Binding-site contacts:
Ligand atom OP2 contacts residue THR67 of chain 1.D at 3.7 Å.
Ligand atom P contacts residue LYS68 of chain 1.D at 3.8 Å.
Ligand atom OP1 contacts residue ILE69 of chain 1.D at 2.9 Å (h-bond).
Ligand atom OP1 contacts residue VAL65 of chain 1.D at 3.5 Å (h-bond).
Ligand atom C5' contacts residue GLY64 of chain 1.D at 3.3 Å.
Ligand atom N3 contacts residue ALA38 of chain 1.D at 3.6 Å.
Ligand atom OP1 contacts residue GLY64 of chain 1.D at 2.8 Å (h-bond).
Ligand atom C4' contacts residue GLY64 of chain 1.D at 3.3 Å.
Ligand atom P contacts residue ILE69 of chain 1.D at 3.9 Å.
Ligand atom C5' contacts residue GLY66 of chain 1.D at 3.6 Å.
Ligand atom P contacts residue GLY66 of chain 1.D at 3.7 Å.
Ligand atom C5' contacts residue TYR39 of chain 1.D at 3.6 Å (hydrophobic).
Ligand atom OP1 contacts residue PRO63 of chain 1.D at 3.6 Å.
Ligand atom OP2 contacts residue LYS68 of chain 1.D at 3.5 Å.
Ligand atom OP1 contacts residue LYS68 of chain 1.D at 3.5 Å (salt-bridge).
Ligand atom OP1 contacts residue THR67 of chain 1.D at 3.6 Å.
Ligand atom OP3 contacts residue LYS35 of chain 1.D at 2.7 Å (salt-bridge).
Ligand atom O3' contacts residue VAL65 of chain 1.D at 3.9 Å.
Ligand atom OP1 contacts residue NA1 of chain 1.H at 2.6 Å (h-bond).
Ligand atom O4' contacts residue ALA38 of chain 1.D at 3.5 Å.
Ligand atom P contacts residue GLY64 of chain 1.D at 3.8 Å.
Ligand atom OP2 contacts residue GLY66 of chain 1.D at 3.6 Å.
Ligand atom C3' contacts residue GLY66 of chain 1.D at 3.8 Å.
Ligand atom OP1 contacts residue LYS68 of chain 1.D at 3.0 Å.
Ligand atom O6 contacts residue HIS34 of chain 1.D at 3.8 Å.
Ligand atom OP1 contacts residue GLY66 of chain 1.D at 2.9 Å (h-bond).
Ligand atom P contacts residue LYS68 of chain 1.D at 3.7 Å.
Ligand atom OP2 contacts residue VAL65 of chain 1.D at 3.6 Å.
Ligand atom P contacts residue VAL65 of chain 1.D at 3.8 Å.
Ligand atom P contacts residue LYS35 of chain 1.D at 3.7 Å.
Ligand atom O5' contacts residue GLY66 of chain 1.D at 3.6 Å.
Ligand atom O5' contacts residue LYS35 of chain 1.D at 3.8 Å.
Ligand atom OP1 contacts residue LEU62 of chain 1.D at 3.6 Å.
Ligand atom C6 contacts residue HIS34 of chain 1.D at 3.9 Å.
Ligand atom OP2 contacts residue LYS68 of chain 1.D at 3.1 Å.
Ligand atom OP2 contacts residue LYS35 of chain 1.D at 3.6 Å.
Ligand atom P contacts residue NA1 of chain 1.H at 3.6 Å.
Ligand atom O3' contacts residue GLY64 of chain 1.D at 3.5 Å.
Ligand atom O3' contacts residue ILE69 of chain 1.D at 3.6 Å.
Ligand atom OP2 contacts residue NA1 of chain 1.H at 3.7 Å.

Sequence of chain 1.D:
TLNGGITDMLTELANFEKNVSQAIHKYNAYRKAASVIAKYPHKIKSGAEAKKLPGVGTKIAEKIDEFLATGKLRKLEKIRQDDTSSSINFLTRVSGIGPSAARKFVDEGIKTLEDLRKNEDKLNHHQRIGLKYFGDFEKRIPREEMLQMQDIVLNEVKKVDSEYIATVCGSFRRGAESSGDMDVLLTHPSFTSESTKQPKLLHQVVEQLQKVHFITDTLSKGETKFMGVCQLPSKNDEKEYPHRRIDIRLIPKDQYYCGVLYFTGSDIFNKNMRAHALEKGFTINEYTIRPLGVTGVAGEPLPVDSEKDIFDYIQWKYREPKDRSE

This small molecule binds to this protein.
Small molecule (SMILES): Cc1cn([C@H]2C[C@H](O[P](=O)(O)OC[C@H]3O[C@@H](n4ccc(N)nc4=O)C[C@@H]3O[P](=O)(O)OC[C@H]3O[C@@H](n4cnc5c(=O)nc(N)[nH]c54)C[C@@H]3O[P](=O)(O)OC[C@H]3O[C@@H](n4cnc5c(=O)nc(N)[nH]c54)C[C@@H]3O)[C@@H](CO[P](=O)(O)O[C@H]3C[C@H](n4cnc5c(=O)nc(N)[nH]c54)O[C@@H]3COP(=O)(O)O)O2)c(=O)[nH]c1=O